Sequence of chain 1.F:
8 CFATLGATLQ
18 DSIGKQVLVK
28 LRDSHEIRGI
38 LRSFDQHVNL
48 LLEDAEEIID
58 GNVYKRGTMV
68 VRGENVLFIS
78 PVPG

Binding-site contacts:
Ligand atom C5 contacts residue VAL45 of chain 1.F at 3.7 Å (hydrophobic).
Ligand atom C4 contacts residue LEU12 of chain 1.F at 4.3 Å (hydrophobic).
Ligand atom O2 contacts residue GLN43 of chain 1.F at 4.2 Å.
Ligand atom O2' contacts residue LEU16 of chain 1.F at 4.3 Å.
Ligand atom O4 contacts residue VAL67 of chain 1.G at 4.1 Å.
Ligand atom O3' contacts residue URI1 of chain 2.J at 2.7 Å (h-bond).
Ligand atom C5' contacts residue GLN43 of chain 2.B at 3.7 Å.
Ligand atom N1 contacts residue LEU12 of chain 1.F at 4.3 Å.
Ligand atom C1' contacts residue GLY13 of chain 1.F at 3.6 Å.
Ligand atom C3' contacts residue GLN43 of chain 1.F at 3.3 Å.
Ligand atom C2 contacts residue GLN43 of chain 1.F at 4.1 Å.
Ligand atom O2' contacts residue GLY13 of chain 1.F at 3.4 Å.
Ligand atom C6 contacts residue GLY13 of chain 1.F at 4.2 Å.
Ligand atom O4 contacts residue ASN46 of chain 1.G at 3.2 Å (h-bond).
Ligand atom N3 contacts residue ASN46 of chain 1.G at 3.5 Å (h-bond).
Ligand atom O4 contacts residue ARG69 of chain 1.G at 4.0 Å.
Ligand atom O5' contacts residue GLN43 of chain 1.F at 3.1 Å.
Ligand atom O2 contacts residue GLN43 of chain 2.B at 3.4 Å (h-bond).
Ligand atom C4 contacts residue ASN46 of chain 1.G at 3.9 Å.
Ligand atom O4' contacts residue URI1 of chain 2.J at 3.7 Å.
Ligand atom C6 contacts residue LEU12 of chain 1.F at 3.9 Å (hydrophobic).
Ligand atom C5 contacts residue VAL67 of chain 1.G at 3.7 Å (hydrophobic).
Ligand atom O3' contacts residue GLN43 of chain 1.F at 3.8 Å.
Ligand atom O2' contacts residue PHE41 of chain 1.F at 3.3 Å.
Ligand atom C5' contacts residue URI1 of chain 2.J at 3.3 Å.
Ligand atom C4 contacts residue VAL45 of chain 1.F at 3.6 Å (hydrophobic).
Ligand atom C5 contacts residue LEU16 of chain 1.F at 4.1 Å (hydrophobic).
Ligand atom C2' contacts residue GLN43 of chain 1.F at 3.7 Å.
Ligand atom C4' contacts residue GLN43 of chain 1.F at 4.1 Å.
Ligand atom C3' contacts residue URI1 of chain 2.J at 3.6 Å.
Ligand atom C4' contacts residue URI1 of chain 2.J at 3.3 Å.
Ligand atom O5' contacts residue GLN43 of chain 2.B at 3.8 Å.
Ligand atom N1 contacts residue GLY13 of chain 1.F at 4.3 Å.
Ligand atom O4 contacts residue VAL45 of chain 1.F at 3.7 Å.
Ligand atom C5' contacts residue GLN43 of chain 1.F at 3.7 Å.
Ligand atom C5 contacts residue LEU12 of chain 1.F at 4.1 Å (hydrophobic).
Ligand atom O5' contacts residue URI1 of chain 2.J at 2.5 Å (h-bond).
Ligand atom C6 contacts residue LEU16 of chain 1.F at 3.7 Å (hydrophobic).
Ligand atom C2' contacts residue GLY13 of chain 1.F at 4.1 Å.
Ligand atom O2 contacts residue ASP42 of chain 1.G at 4.1 Å.

Sequence of chain 2.B:
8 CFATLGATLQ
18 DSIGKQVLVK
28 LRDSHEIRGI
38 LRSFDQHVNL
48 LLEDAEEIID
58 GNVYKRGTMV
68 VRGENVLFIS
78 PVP

Sequence of chain 1.G:
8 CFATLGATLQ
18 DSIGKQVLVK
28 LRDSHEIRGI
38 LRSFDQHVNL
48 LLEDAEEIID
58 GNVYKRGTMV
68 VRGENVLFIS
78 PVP

The protein below binds the small molecule below.
Small molecule (SMILES): O=c1ccn([C@@H]2O[C@H](CO)[C@@H](O)[C@H]2O)c(=O)[nH]1